Binding-site contacts:
Ligand atom O7 contacts residue ASN145 of chain 1.A at 3.3 Å (h-bond).
Ligand atom C1 contacts residue SO41 of chain 1.EA at 3.8 Å.
Ligand atom C2 contacts residue SO41 of chain 1.EA at 3.8 Å.
Ligand atom C1 contacts residue ASN217 of chain 1.A at 3.8 Å.
Ligand atom O7 contacts residue ASN217 of chain 1.A at 4.5 Å.
Ligand atom C2 contacts residue ASN217 of chain 1.A at 4.0 Å.
Ligand atom C3 contacts residue SO41 of chain 1.EA at 3.8 Å.
Ligand atom O5 contacts residue ASN217 of chain 1.A at 3.3 Å (h-bond).
Ligand atom C1 contacts residue ASN145 of chain 1.A at 1.4 Å.
Ligand atom O6 contacts residue ASN217 of chain 1.A at 3.5 Å (h-bond).
Ligand atom N2 contacts residue ASN145 of chain 1.A at 2.9 Å (h-bond).
Ligand atom N2 contacts residue SO41 of chain 1.EA at 2.9 Å (h-bond).
Ligand atom N2 contacts residue GLU215 of chain 1.A at 4.1 Å.
Ligand atom C8 contacts residue ASN145 of chain 1.A at 4.5 Å.
Ligand atom C5 contacts residue ASN145 of chain 1.A at 3.6 Å.
Ligand atom C4 contacts residue ASN217 of chain 1.A at 4.4 Å.
Ligand atom C5 contacts residue SER147 of chain 1.A at 4.0 Å.
Ligand atom C8 contacts residue GLU215 of chain 1.A at 3.2 Å.
Ligand atom C4 contacts residue ASN145 of chain 1.A at 4.2 Å.
Ligand atom C1 contacts residue SER147 of chain 1.A at 4.5 Å.
Ligand atom C6 contacts residue SER147 of chain 1.A at 3.6 Å.
Ligand atom C7 contacts residue ASN145 of chain 1.A at 3.3 Å.
Ligand atom C3 contacts residue ASN145 of chain 1.A at 3.8 Å.
Ligand atom C8 contacts residue SO41 of chain 1.EA at 3.3 Å.
Ligand atom C7 contacts residue SO41 of chain 1.EA at 3.5 Å.
Ligand atom C2 contacts residue ASN145 of chain 1.A at 2.5 Å.
Ligand atom C5 contacts residue ASN217 of chain 1.A at 4.2 Å.
Ligand atom O5 contacts residue SER147 of chain 1.A at 3.9 Å.
Ligand atom O5 contacts residue ASN145 of chain 1.A at 2.3 Å (h-bond).
Ligand atom C7 contacts residue GLU215 of chain 1.A at 3.4 Å.
Ligand atom O7 contacts residue GLU215 of chain 1.A at 3.6 Å.
Ligand atom C6 contacts residue ASN217 of chain 1.A at 4.4 Å.
Ligand atom O3 contacts residue SO41 of chain 1.EA at 4.0 Å.

This protein binds this small molecule.
Small molecule (SMILES): CC(=O)N[C@H]1[C@H](O[C@H]2[C@H](O)[C@@H](NC(C)=O)CO[C@@H]2CO)O[C@H](CO)[C@@H](O[C@@H]2O[C@H](CO[C@H]3O[C@H](CO)[C@@H](O)[C@H](O)[C@@H]3O)[C@@H](O)[C@H](O)[C@@H]2O)[C@@H]1O

Sequence of chain 1.A:
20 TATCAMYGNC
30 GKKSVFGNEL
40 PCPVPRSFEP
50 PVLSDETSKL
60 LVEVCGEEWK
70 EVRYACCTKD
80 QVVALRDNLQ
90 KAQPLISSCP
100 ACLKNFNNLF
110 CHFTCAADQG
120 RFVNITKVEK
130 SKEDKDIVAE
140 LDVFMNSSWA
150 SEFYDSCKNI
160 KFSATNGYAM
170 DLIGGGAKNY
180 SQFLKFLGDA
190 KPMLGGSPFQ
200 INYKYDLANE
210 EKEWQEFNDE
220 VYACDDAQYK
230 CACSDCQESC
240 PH